Binding-site contacts:
Ligand atom C4 contacts residue ILE13 of chain 1.A at 4.2 Å (hydrophobic).
Ligand atom N2 contacts residue VAL18 of chain 1.A at 3.9 Å.
Ligand atom C3 contacts residue ASN17 of chain 1.A at 3.6 Å.
Ligand atom BR4 contacts residue ASN17 of chain 1.A at 3.8 Å.
Ligand atom C4 contacts residue ASN17 of chain 1.A at 3.0 Å.
Ligand atom N2 contacts residue GLU114 of chain 1.A at 4.3 Å.
Ligand atom N2 contacts residue ASN17 of chain 1.A at 3.3 Å (h-bond).
Ligand atom C3 contacts residue ILE13 of chain 1.A at 4.1 Å (hydrophobic).
Ligand atom N2 contacts residue ARG21 of chain 1.A at 4.5 Å.
Ligand atom C5 contacts residue ASN17 of chain 1.A at 1.9 Å.
Ligand atom C5 contacts residue PHE14 of chain 1.A at 4.4 Å (hydrophobic).
Ligand atom N2 contacts residue PHE14 of chain 1.A at 2.5 Å.
Ligand atom N1 contacts residue PHE14 of chain 1.A at 3.7 Å.
Ligand atom N1 contacts residue ARG21 of chain 1.A at 3.4 Å (salt-bridge).
Ligand atom N1 contacts residue VAL18 of chain 1.A at 4.1 Å.
Ligand atom N1 contacts residue ASN17 of chain 1.A at 2.1 Å (h-bond).
Ligand atom C3 contacts residue PHE14 of chain 1.A at 2.8 Å (hydrophobic).
Ligand atom C4 contacts residue PHE14 of chain 1.A at 3.9 Å (hydrophobic).
Ligand atom BR4 contacts residue ILE13 of chain 1.A at 3.9 Å.
Ligand atom C5 contacts residue ARG21 of chain 1.A at 4.0 Å.
Ligand atom N1 contacts residue GLU114 of chain 1.A at 3.7 Å.

Sequence of chain 1.A:
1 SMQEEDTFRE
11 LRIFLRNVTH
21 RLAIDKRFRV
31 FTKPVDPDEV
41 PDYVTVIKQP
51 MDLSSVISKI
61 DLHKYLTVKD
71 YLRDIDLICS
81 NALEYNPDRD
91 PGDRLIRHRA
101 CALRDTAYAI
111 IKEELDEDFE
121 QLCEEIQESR

The protein below binds the small molecule below.
Small molecule (SMILES): Brc1cn[nH]c1